This protein binds this small molecule.
Small molecule (SMILES): N[C@@H](CC(=O)Nc1ccc(Oc2cc(F)c(F)cc2Br)cc1)C(=O)O

Binding-site contacts:
Ligand atom C3 contacts residue TYR404 of chain 1.A at 3.3 Å (hydrophobic).
Ligand atom C5 contacts residue GLY446 of chain 1.A at 3.7 Å.
Ligand atom C15 contacts residue ASN482 of chain 1.A at 3.4 Å.
Ligand atom C5 contacts residue TYR404 of chain 1.A at 3.7 Å (hydrophobic).
Ligand atom C6 contacts residue ASP471 of chain 1.A at 3.7 Å.
Ligand atom O19 contacts residue SER363 of chain 1.A at 3.7 Å.
Ligand atom O18 contacts residue ASN482 of chain 1.A at 2.9 Å (h-bond).
Ligand atom N16 contacts residue THR479 of chain 1.A at 2.7 Å (h-bond).
Ligand atom C21 contacts residue THR401 of chain 1.A at 3.6 Å.
Ligand atom C8 contacts residue GLY446 of chain 1.A at 3.4 Å.
Ligand atom O19 contacts residue SER364 of chain 1.A at 3.1 Å (h-bond).
Ligand atom O20 contacts residue ARG478 of chain 1.A at 2.7 Å (salt-bridge).
Ligand atom C13 contacts residue THR401 of chain 1.A at 3.2 Å.
Ligand atom O18 contacts residue SER364 of chain 1.A at 3.5 Å.
Ligand atom O20 contacts residue THR401 of chain 1.A at 3.1 Å (h-bond).
Ligand atom F1 contacts residue LEU467 of chain 1.A at 2.9 Å.
Ligand atom O18 contacts residue THR479 of chain 1.A at 3.3 Å.
Ligand atom F4 contacts residue MET450 of chain 1.A at 2.8 Å.
Ligand atom C23 contacts residue LEU447 of chain 1.A at 3.7 Å (hydrophobic).
Ligand atom N16 contacts residue ALA362 of chain 1.A at 3.1 Å (h-bond).
Ligand atom C14 contacts residue ASN482 of chain 1.A at 3.6 Å.
Ligand atom C22 contacts residue GLY446 of chain 1.A at 3.5 Å.
Ligand atom N12 contacts residue THR401 of chain 1.A at 3.7 Å.
Ligand atom C2 contacts residue TYR404 of chain 1.A at 3.5 Å (hydrophobic).
Ligand atom C25 contacts residue VAL468 of chain 1.A at 3.4 Å (hydrophobic).
Ligand atom F1 contacts residue VAL468 of chain 1.A at 3.6 Å.
Ligand atom C17 contacts residue ASN482 of chain 1.A at 3.5 Å.
Ligand atom O7 contacts residue GLY446 of chain 1.A at 3.5 Å.
Ligand atom F1 contacts residue ILE464 of chain 1.A at 3.2 Å.
Ligand atom O20 contacts residue ASP475 of chain 1.A at 3.0 Å (salt-bridge).
Ligand atom C14 contacts residue MET398 of chain 1.A at 3.6 Å (hydrophobic).
Ligand atom C13 contacts residue ASP475 of chain 1.A at 3.7 Å.
Ligand atom C25 contacts residue LEU447 of chain 1.A at 3.4 Å (hydrophobic).
Ligand atom F4 contacts residue TYR404 of chain 1.A at 3.2 Å.
Ligand atom O18 contacts residue MET398 of chain 1.A at 3.6 Å.
Ligand atom C15 contacts residue THR479 of chain 1.A at 3.3 Å.
Ligand atom F1 contacts residue TYR404 of chain 1.A at 3.7 Å.
Ligand atom C14 contacts residue THR401 of chain 1.A at 3.6 Å.
Ligand atom N16 contacts residue ASP475 of chain 1.A at 2.7 Å (salt-bridge).
Ligand atom C17 contacts residue THR479 of chain 1.A at 3.6 Å.

Sequence of chain 1.A:
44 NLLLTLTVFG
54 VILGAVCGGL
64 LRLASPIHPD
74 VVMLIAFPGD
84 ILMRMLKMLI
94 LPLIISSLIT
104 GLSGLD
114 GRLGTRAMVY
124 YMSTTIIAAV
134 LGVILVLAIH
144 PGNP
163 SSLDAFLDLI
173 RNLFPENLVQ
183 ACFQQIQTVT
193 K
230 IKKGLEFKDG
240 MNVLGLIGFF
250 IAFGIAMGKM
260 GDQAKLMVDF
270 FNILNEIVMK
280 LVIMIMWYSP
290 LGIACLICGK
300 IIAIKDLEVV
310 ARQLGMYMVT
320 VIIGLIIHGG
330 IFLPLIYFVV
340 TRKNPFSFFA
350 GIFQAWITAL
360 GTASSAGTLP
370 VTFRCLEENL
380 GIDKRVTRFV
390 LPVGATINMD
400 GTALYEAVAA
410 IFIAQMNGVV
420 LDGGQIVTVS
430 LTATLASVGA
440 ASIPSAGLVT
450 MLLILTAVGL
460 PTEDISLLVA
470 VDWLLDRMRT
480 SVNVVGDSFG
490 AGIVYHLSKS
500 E